Sequence of chain 1.B:
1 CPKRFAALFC

Sequence of chain 1.A:
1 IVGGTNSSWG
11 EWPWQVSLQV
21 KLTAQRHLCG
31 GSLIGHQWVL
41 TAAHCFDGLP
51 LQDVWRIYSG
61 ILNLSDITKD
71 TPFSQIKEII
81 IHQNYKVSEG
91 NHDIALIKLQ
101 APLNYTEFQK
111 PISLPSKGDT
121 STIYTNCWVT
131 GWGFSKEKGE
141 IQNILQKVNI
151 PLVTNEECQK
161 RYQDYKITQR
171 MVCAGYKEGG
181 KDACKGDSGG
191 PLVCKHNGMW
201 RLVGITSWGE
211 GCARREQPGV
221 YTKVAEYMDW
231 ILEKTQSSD

The protein below binds the small molecule below.
Small molecule (SMILES): [H]/N=C(\N)N1CCCCC1

Binding-site contacts:
Ligand atom C1 contacts residue PHE5 of chain 1.B at 3.6 Å (hydrophobic).
Ligand atom N4 contacts residue TRP208 of chain 1.A at 3.8 Å.
Ligand atom C7 contacts residue TRP208 of chain 1.A at 4.0 Å (hydrophobic).
Ligand atom C6 contacts residue ALA6 of chain 1.B at 2.4 Å (hydrophobic).
Ligand atom N8 contacts residue TRP208 of chain 1.A at 4.0 Å.
Ligand atom C6 contacts residue CYS184 of chain 1.A at 4.0 Å (hydrophobic).
Ligand atom N4 contacts residue GLY209 of chain 1.A at 3.8 Å.
Ligand atom N9 contacts residue ALA183 of chain 1.A at 3.3 Å (h-bond).
Ligand atom N8 contacts residue ASP182 of chain 1.A at 3.0 Å (salt-bridge).
Ligand atom C1 contacts residue ARG4 of chain 1.B at 4.2 Å.
Ligand atom C6 contacts residue ARG4 of chain 1.B at 4.1 Å.
Ligand atom C3 contacts residue ALA6 of chain 1.B at 3.8 Å (hydrophobic).
Ligand atom N9 contacts residue ASP182 of chain 1.A at 2.9 Å (salt-bridge).
Ligand atom C7 contacts residue ALA183 of chain 1.A at 3.4 Å (hydrophobic).
Ligand atom C1 contacts residue ALA6 of chain 1.B at 1.5 Å (hydrophobic).
Ligand atom N4 contacts residue ALA183 of chain 1.A at 4.0 Å.
Ligand atom C7 contacts residue ASP182 of chain 1.A at 3.6 Å.
Ligand atom C7 contacts residue GLY209 of chain 1.A at 4.1 Å.
Ligand atom C3 contacts residue TRP208 of chain 1.A at 3.7 Å (hydrophobic).
Ligand atom C5 contacts residue ALA6 of chain 1.B at 3.8 Å (hydrophobic).
Ligand atom N9 contacts residue GLY209 of chain 1.A at 4.0 Å.
Ligand atom N8 contacts residue GLY219 of chain 1.A at 3.6 Å.
Ligand atom N9 contacts residue GLY211 of chain 1.A at 3.0 Å (h-bond).
Ligand atom C3 contacts residue THR206 of chain 1.A at 3.9 Å.
Ligand atom C2 contacts residue SER207 of chain 1.A at 3.8 Å.
Ligand atom C2 contacts residue ALA6 of chain 1.B at 2.4 Å (hydrophobic).
Ligand atom C5 contacts residue ARG4 of chain 1.B at 3.8 Å.
Ligand atom C2 contacts residue THR206 of chain 1.A at 3.6 Å.
Ligand atom C2 contacts residue CYS184 of chain 1.A at 3.9 Å (hydrophobic).
Ligand atom C5 contacts residue TRP208 of chain 1.A at 4.0 Å (hydrophobic).
Ligand atom C6 contacts residue LYS185 of chain 1.A at 4.2 Å.
Ligand atom C3 contacts residue GLY209 of chain 1.A at 4.2 Å.
Ligand atom C5 contacts residue GLY211 of chain 1.A at 3.7 Å.
Ligand atom C7 contacts residue GLY211 of chain 1.A at 4.1 Å.
Ligand atom C3 contacts residue SER207 of chain 1.A at 4.0 Å.
Ligand atom C5 contacts residue GLY209 of chain 1.A at 3.7 Å.
Ligand atom C1 contacts residue SER207 of chain 1.A at 3.6 Å.
Ligand atom N8 contacts residue ALA183 of chain 1.A at 3.5 Å (h-bond).
Ligand atom C6 contacts residue PHE5 of chain 1.B at 4.0 Å (hydrophobic).
Ligand atom N9 contacts residue CYS212 of chain 1.A at 4.0 Å.